Binding-site contacts:
Ligand atom C40 contacts residue HEM1 of chain 1.B at 2.6 Å.
Ligand atom C15 contacts residue TYR54 of chain 1.A at 3.6 Å (hydrophobic).
Ligand atom C25 contacts residue MET493 of chain 1.A at 3.6 Å (hydrophobic).
Ligand atom C31 contacts residue TYR108 of chain 1.A at 3.7 Å (hydrophobic).
Ligand atom C13 contacts residue PHE490 of chain 1.A at 3.7 Å (hydrophobic).
Ligand atom CL8 contacts residue HEM1 of chain 1.B at 3.7 Å.
Ligand atom C44 contacts residue PHE116 of chain 1.A at 3.7 Å (hydrophobic).
Ligand atom C27 contacts residue SER364 of chain 1.A at 3.6 Å.
Ligand atom C40 contacts residue GLY296 of chain 1.A at 2.8 Å.
Ligand atom N39 contacts residue HEM1 of chain 1.B at 2.0 Å.
Ligand atom C30 contacts residue TYR108 of chain 1.A at 3.5 Å (hydrophobic).
Ligand atom N41 contacts residue GLY296 of chain 1.A at 2.9 Å (h-bond).
Ligand atom C13 contacts residue THR491 of chain 1.A at 3.3 Å.
Ligand atom CL9 contacts residue PHE218 of chain 1.A at 3.3 Å.
Ligand atom C44 contacts residue GLY296 of chain 1.A at 3.6 Å.
Ligand atom CL8 contacts residue ILE121 of chain 1.A at 3.6 Å.
Ligand atom CL8 contacts residue GLY292 of chain 1.A at 3.0 Å.
Ligand atom C43 contacts residue GLY296 of chain 1.A at 3.8 Å.
Ligand atom C46 contacts residue HEM1 of chain 1.B at 3.5 Å.
Ligand atom C09 contacts residue ALA51 of chain 1.A at 3.8 Å (hydrophobic).
Ligand atom N10 contacts residue ALA51 of chain 1.A at 3.3 Å (h-bond).
Ligand atom CL9 contacts residue PHE116 of chain 1.A at 3.8 Å.
Ligand atom C19 contacts residue SER492 of chain 1.A at 3.3 Å.
Ligand atom C38 contacts residue HEM1 of chain 1.B at 3.0 Å.
Ligand atom C40 contacts residue THR300 of chain 1.A at 3.7 Å.
Ligand atom N41 contacts residue THR300 of chain 1.A at 3.4 Å.
Ligand atom C18 contacts residue SER492 of chain 1.A at 3.3 Å.
Ligand atom N17 contacts residue HIS363 of chain 1.A at 3.7 Å.
Ligand atom C28 contacts residue SER364 of chain 1.A at 3.1 Å.
Ligand atom C21 contacts residue PHE223 of chain 1.A at 3.8 Å (hydrophobic).
Ligand atom C44 contacts residue GLY292 of chain 1.A at 3.2 Å.
Ligand atom C22 contacts residue PHE366 of chain 1.A at 3.7 Å (hydrophobic).
Ligand atom C24 contacts residue MET493 of chain 1.A at 3.3 Å (hydrophobic).
Ligand atom O07 contacts residue THR491 of chain 1.A at 3.3 Å.
Ligand atom C19 contacts residue MET493 of chain 1.A at 3.4 Å (hydrophobic).
Ligand atom C45 contacts residue GLY292 of chain 1.A at 3.6 Å.
Ligand atom CL8 contacts residue VAL293 of chain 1.A at 3.6 Å.
Ligand atom C21 contacts residue PHE366 of chain 1.A at 3.6 Å (hydrophobic).
Ligand atom C12 contacts residue THR491 of chain 1.A at 3.3 Å.
Ligand atom C18 contacts residue HIS363 of chain 1.A at 3.4 Å.

Sequence of chain 1.A:
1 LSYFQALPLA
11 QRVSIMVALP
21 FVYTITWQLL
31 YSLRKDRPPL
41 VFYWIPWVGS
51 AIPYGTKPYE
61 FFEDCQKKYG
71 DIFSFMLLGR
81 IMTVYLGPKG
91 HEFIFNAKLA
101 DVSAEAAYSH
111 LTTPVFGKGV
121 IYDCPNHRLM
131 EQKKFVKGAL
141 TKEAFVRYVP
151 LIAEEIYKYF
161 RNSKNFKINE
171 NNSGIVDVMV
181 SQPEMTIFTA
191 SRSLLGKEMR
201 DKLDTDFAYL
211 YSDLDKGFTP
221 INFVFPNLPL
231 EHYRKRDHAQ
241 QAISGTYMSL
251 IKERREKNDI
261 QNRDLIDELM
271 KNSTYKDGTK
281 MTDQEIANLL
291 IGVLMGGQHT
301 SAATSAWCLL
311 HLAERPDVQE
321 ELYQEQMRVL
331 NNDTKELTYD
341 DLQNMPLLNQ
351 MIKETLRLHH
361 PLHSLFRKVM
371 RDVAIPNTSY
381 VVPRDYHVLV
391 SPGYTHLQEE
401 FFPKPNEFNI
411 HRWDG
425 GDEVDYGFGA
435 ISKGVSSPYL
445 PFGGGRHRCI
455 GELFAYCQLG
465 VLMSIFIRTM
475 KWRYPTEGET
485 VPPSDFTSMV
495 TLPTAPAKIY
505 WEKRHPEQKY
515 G

A protein and the small-molecule ligand that binds it are described below.
Small molecule (SMILES): CC[C@@H](C)n1ncn(-c2ccc(N3CCN(c4ccc(OC[C@H]5CO[C@](Cn6cncn6)(c6ccc(Cl)cc6Cl)O5)cc4)CC3)cc2)c1=O